Sequence of chain 1.M:
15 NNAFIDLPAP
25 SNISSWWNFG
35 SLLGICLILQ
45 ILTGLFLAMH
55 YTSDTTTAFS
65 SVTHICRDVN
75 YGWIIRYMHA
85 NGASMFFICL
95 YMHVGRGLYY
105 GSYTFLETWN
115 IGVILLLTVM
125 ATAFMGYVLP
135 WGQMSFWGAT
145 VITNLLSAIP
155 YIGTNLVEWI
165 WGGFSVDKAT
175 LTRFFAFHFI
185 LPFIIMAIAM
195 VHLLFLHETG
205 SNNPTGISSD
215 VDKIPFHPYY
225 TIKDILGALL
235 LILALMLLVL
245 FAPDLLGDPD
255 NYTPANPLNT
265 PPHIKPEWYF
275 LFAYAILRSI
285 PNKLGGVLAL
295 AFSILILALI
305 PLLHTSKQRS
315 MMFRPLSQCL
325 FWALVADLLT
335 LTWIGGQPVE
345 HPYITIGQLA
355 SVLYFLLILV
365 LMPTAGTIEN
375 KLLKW

Binding-site contacts:
Ligand atom O7 contacts residue PRO270 of chain 1.M at 3.9 Å.
Ligand atom O8 contacts residue ILE146 of chain 1.M at 3.6 Å.
Ligand atom O14 contacts residue ALA125 of chain 1.M at 3.9 Å.
Ligand atom O7 contacts residue GLU271 of chain 1.M at 3.5 Å (salt-bridge).
Ligand atom C5M contacts residue HIS161 of chain 1.E at 3.8 Å.
Ligand atom O5 contacts residue HIS161 of chain 1.E at 3.3 Å (h-bond).
Ligand atom C7M contacts residue MET138 of chain 1.M at 3.7 Å (hydrophobic).
Ligand atom C8 contacts residue GLU271 of chain 1.M at 3.7 Å.
Ligand atom O4 contacts residue TYR278 of chain 1.M at 3.2 Å.
Ligand atom C8 contacts residue ILE146 of chain 1.M at 3.9 Å (hydrophobic).
Ligand atom C16 contacts residue ILE146 of chain 1.M at 3.9 Å (hydrophobic).
Ligand atom C20 contacts residue MET129 of chain 1.M at 3.7 Å (hydrophobic).
Ligand atom C22 contacts residue PHE274 of chain 1.M at 3.6 Å (hydrophobic).
Ligand atom O1 contacts residue ILE146 of chain 1.M at 3.7 Å.
Ligand atom C7M contacts residue LYS269 of chain 1.M at 3.8 Å.
Ligand atom C7 contacts residue PRO270 of chain 1.M at 3.8 Å (hydrophobic).
Ligand atom C8A contacts residue PRO270 of chain 1.M at 3.5 Å (hydrophobic).
Ligand atom C21 contacts residue MET129 of chain 1.M at 3.4 Å (hydrophobic).
Ligand atom C19 contacts residue PHE128 of chain 1.M at 3.8 Å (hydrophobic).
Ligand atom O4 contacts residue HIS161 of chain 1.E at 2.8 Å (h-bond).
Ligand atom O8 contacts residue PHE274 of chain 1.M at 3.7 Å.
Ligand atom C4A contacts residue PRO270 of chain 1.M at 3.6 Å (hydrophobic).
Ligand atom C24 contacts residue PHE128 of chain 1.M at 3.9 Å (hydrophobic).
Ligand atom C5 contacts residue PRO270 of chain 1.M at 3.8 Å (hydrophobic).
Ligand atom O8 contacts residue PRO270 of chain 1.M at 3.6 Å.
Ligand atom C25 contacts residue LEU121 of chain 1.M at 3.5 Å (hydrophobic).
Ligand atom O12 contacts residue LEU294 of chain 1.M at 3.8 Å.
Ligand atom O14 contacts residue MET124 of chain 1.M at 3.8 Å.
Ligand atom O8 contacts residue GLU271 of chain 1.M at 2.6 Å (salt-bridge).
Ligand atom C4 contacts residue TYR278 of chain 1.M at 3.5 Å (hydrophobic).
Ligand atom C8 contacts residue PRO270 of chain 1.M at 3.4 Å (hydrophobic).
Ligand atom C5M contacts residue CYS160 of chain 1.E at 3.5 Å (hydrophobic).
Ligand atom O1 contacts residue PRO270 of chain 1.M at 3.9 Å.
Ligand atom O4 contacts residue VAL145 of chain 1.M at 3.7 Å.
Ligand atom C18 contacts residue PHE128 of chain 1.M at 3.6 Å (hydrophobic).
Ligand atom O5 contacts residue TYR278 of chain 1.M at 3.6 Å.
Ligand atom O5 contacts residue VAL145 of chain 1.M at 3.5 Å.
Ligand atom O7 contacts residue GLY142 of chain 1.M at 3.6 Å.
Ligand atom C5M contacts residue VAL145 of chain 1.M at 3.6 Å (hydrophobic).
Ligand atom C22 contacts residue ALA277 of chain 1.M at 3.7 Å (hydrophobic).

This small molecule binds to this protein.
Small molecule (SMILES): C/C=C(C)/C=C/C=C[C@H](OC)[C@@H](C)[C@@H](OC)[C@@H](C)CCc1oc2c(O)c(OC)cc(OC)c2c(=O)c1C

Sequence of chain 1.E:
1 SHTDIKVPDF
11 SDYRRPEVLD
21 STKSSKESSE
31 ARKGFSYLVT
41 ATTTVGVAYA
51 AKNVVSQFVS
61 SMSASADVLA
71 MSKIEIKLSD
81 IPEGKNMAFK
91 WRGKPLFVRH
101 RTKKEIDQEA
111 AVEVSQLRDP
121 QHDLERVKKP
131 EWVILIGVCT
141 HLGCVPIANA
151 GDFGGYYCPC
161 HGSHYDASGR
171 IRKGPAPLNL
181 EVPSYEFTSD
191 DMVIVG